Sequence of chain 1.IA:
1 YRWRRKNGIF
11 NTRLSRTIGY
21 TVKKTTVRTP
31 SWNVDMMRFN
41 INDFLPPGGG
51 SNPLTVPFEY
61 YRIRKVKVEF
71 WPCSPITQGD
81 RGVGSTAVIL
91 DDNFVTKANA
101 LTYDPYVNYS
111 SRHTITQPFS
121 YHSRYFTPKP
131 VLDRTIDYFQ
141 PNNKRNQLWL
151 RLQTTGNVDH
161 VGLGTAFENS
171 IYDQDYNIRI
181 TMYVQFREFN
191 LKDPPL

Sequence of chain 1.WA:
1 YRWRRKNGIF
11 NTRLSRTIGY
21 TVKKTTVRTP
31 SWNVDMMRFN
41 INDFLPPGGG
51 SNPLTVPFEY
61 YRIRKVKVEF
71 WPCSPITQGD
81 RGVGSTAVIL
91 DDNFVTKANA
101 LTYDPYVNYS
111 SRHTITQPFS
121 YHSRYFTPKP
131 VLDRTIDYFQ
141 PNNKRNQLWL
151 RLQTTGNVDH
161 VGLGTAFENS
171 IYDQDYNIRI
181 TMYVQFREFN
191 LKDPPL

Sequence of chain 1.VA:
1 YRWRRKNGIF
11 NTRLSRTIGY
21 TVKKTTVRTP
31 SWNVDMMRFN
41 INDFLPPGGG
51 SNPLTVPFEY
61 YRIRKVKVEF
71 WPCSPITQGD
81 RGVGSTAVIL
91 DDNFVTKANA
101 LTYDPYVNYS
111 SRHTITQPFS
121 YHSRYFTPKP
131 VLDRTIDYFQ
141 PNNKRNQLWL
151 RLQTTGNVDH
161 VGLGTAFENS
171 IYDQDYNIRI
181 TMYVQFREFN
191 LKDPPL

Binding-site contacts:
Ligand atom C8 contacts residue TYR183 of chain 1.WA at 3.7 Å (hydrophobic).
Ligand atom OP1 contacts residue ARG13 of chain 1.WA at 3.9 Å.
Ligand atom C5' contacts residue TRP71 of chain 1.WA at 3.7 Å (hydrophobic).
Ligand atom N1 contacts residue TYR125 of chain 1.WA at 4.0 Å.
Ligand atom O5' contacts residue TYR183 of chain 1.WA at 4.0 Å.
Ligand atom OP1 contacts residue THR114 of chain 1.VA at 3.4 Å (h-bond).
Ligand atom O6 contacts residue SER123 of chain 1.WA at 3.9 Å.
Ligand atom C6 contacts residue LYS67 of chain 1.WA at 3.8 Å.
Ligand atom N3 contacts residue TYR125 of chain 1.WA at 3.8 Å.
Ligand atom C5 contacts residue LYS67 of chain 1.WA at 4.0 Å.
Ligand atom C2' contacts residue TYR183 of chain 1.WA at 3.9 Å (hydrophobic).
Ligand atom N2 contacts residue TYR125 of chain 1.WA at 3.8 Å.
Ligand atom O3' contacts residue ASN11 of chain 1.WA at 3.5 Å (h-bond).
Ligand atom N7 contacts residue LYS67 of chain 1.WA at 3.0 Å (salt-bridge).
Ligand atom P contacts residue ARG13 of chain 1.WA at 3.4 Å.
Ligand atom P contacts residue ARG112 of chain 1.VA at 4.0 Å.
Ligand atom N9 contacts residue TYR125 of chain 1.WA at 4.0 Å.
Ligand atom C3' contacts residue TYR183 of chain 1.WA at 3.7 Å (hydrophobic).
Ligand atom OP2 contacts residue TYR121 of chain 1.WA at 3.1 Å.
Ligand atom C3' contacts residue ARG13 of chain 1.WA at 4.1 Å.
Ligand atom OP2 contacts residue ARG13 of chain 1.WA at 2.2 Å (salt-bridge).
Ligand atom O3' contacts residue ARG13 of chain 1.WA at 4.0 Å.
Ligand atom C6 contacts residue TYR125 of chain 1.WA at 4.0 Å (hydrophobic).
Ligand atom P contacts residue THR114 of chain 1.VA at 3.2 Å.
Ligand atom O6 contacts residue LYS67 of chain 1.WA at 4.1 Å.
Ligand atom O3' contacts residue THR114 of chain 1.VA at 3.6 Å.
Ligand atom C2' contacts residue TYR125 of chain 1.WA at 3.8 Å (hydrophobic).
Ligand atom O6 contacts residue TYR125 of chain 1.WA at 4.2 Å.
Ligand atom C2 contacts residue TYR125 of chain 1.WA at 3.7 Å (hydrophobic).
Ligand atom C8 contacts residue LYS67 of chain 1.WA at 3.3 Å.
Ligand atom P contacts residue TYR121 of chain 1.WA at 4.2 Å.
Ligand atom OP1 contacts residue LYS6 of chain 1.IA at 4.0 Å.
Ligand atom C5 contacts residue TYR125 of chain 1.WA at 4.0 Å (hydrophobic).
Ligand atom OP2 contacts residue THR114 of chain 1.VA at 2.2 Å (h-bond).
Ligand atom C4 contacts residue TYR125 of chain 1.WA at 4.0 Å (hydrophobic).
Ligand atom C4' contacts residue ASN11 of chain 1.WA at 4.2 Å.
Ligand atom OP2 contacts residue ARG112 of chain 1.VA at 2.6 Å (salt-bridge).
Ligand atom OP1 contacts residue TRP71 of chain 1.WA at 3.4 Å.
Ligand atom C2' contacts residue LYS67 of chain 1.WA at 3.7 Å.
Ligand atom OP2 contacts residue TYR183 of chain 1.WA at 3.2 Å.

A small-molecule ligand and the protein it binds are described below.
Small molecule (SMILES): Nc1ccn([C@H]2C[C@H](O[P](=O)(O)OC[C@H]3O[C@@H](n4ccc(N)nc4=O)C[C@@H]3O[P](=O)(O)OC[C@H]3O[C@@H](n4cnc5c(=O)[nH]c(N)nc54)C[C@@H]3O[P](=O)(O)OC[C@H]3O[C@@H](n4cnc5c(=O)[nH]c(N)nc54)C[C@@H]3O)[C@@H](COP(=O)=O)O2)c(=O)n1